Sequence of chain 1.A:
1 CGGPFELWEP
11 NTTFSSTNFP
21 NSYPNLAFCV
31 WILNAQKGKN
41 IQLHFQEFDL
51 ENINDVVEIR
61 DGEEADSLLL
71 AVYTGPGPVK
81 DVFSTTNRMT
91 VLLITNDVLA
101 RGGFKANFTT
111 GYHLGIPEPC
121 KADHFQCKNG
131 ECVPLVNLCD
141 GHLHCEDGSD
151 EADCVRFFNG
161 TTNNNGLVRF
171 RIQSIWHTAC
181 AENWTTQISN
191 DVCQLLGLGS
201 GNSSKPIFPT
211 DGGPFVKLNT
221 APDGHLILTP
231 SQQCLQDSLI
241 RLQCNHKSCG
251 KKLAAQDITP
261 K

This protein binds this small molecule.
Small molecule (SMILES): CC(=O)N[C@@H]1[C@@H](O)[C@H](O)[C@@H](CO)O[C@H]1O

Binding-site contacts:
Ligand atom C4 contacts residue ASN11 of chain 1.A at 4.2 Å.
Ligand atom C2 contacts residue ASN11 of chain 1.A at 2.5 Å.
Ligand atom C8 contacts residue ASN11 of chain 1.A at 4.1 Å.
Ligand atom C5 contacts residue ASN11 of chain 1.A at 3.7 Å.
Ligand atom C1 contacts residue ASN11 of chain 1.A at 1.4 Å.
Ligand atom N2 contacts residue PRO10 of chain 1.A at 3.8 Å.
Ligand atom N2 contacts residue ASN11 of chain 1.A at 2.9 Å (h-bond).
Ligand atom O5 contacts residue ASN11 of chain 1.A at 2.4 Å (h-bond).
Ligand atom C7 contacts residue TRP8 of chain 1.A at 4.0 Å (hydrophobic).
Ligand atom C8 contacts residue TRP8 of chain 1.A at 3.6 Å (hydrophobic).
Ligand atom C3 contacts residue ASN11 of chain 1.A at 3.8 Å.
Ligand atom C7 contacts residue PRO10 of chain 1.A at 4.0 Å (hydrophobic).
Ligand atom O7 contacts residue TRP8 of chain 1.A at 3.6 Å.
Ligand atom O7 contacts residue PRO10 of chain 1.A at 3.2 Å.
Ligand atom C7 contacts residue ASN11 of chain 1.A at 3.7 Å.